This protein binds this small molecule.
Small molecule (SMILES): Cc1cc(CCCCCOc2c(Cl)cc(C3=NCCO3)cc2Cl)on1

Binding-site contacts:
Ligand atom C1C contacts residue LEU103 of chain 51.A at 4.1 Å (hydrophobic).
Ligand atom C2B contacts residue ILE125 of chain 51.A at 3.1 Å (hydrophobic).
Ligand atom C4 contacts residue LEU103 of chain 51.A at 3.4 Å (hydrophobic).
Ligand atom C3 contacts residue LEU103 of chain 51.A at 4.1 Å (hydrophobic).
Ligand atom CL1 contacts residue ILE125 of chain 51.A at 3.5 Å.
Ligand atom CL1 contacts residue ILE239 of chain 51.A at 3.8 Å.
Ligand atom C5A contacts residue TYR145 of chain 51.A at 3.8 Å (hydrophobic).
Ligand atom C6B contacts residue ILE125 of chain 51.A at 3.6 Å (hydrophobic).
Ligand atom N2 contacts residue THR102 of chain 51.A at 4.2 Å.
Ligand atom C31 contacts residue MET195 of chain 51.A at 3.5 Å (hydrophobic).
Ligand atom O1 contacts residue MET217 of chain 51.A at 4.2 Å.
Ligand atom C3B contacts residue ILE125 of chain 51.A at 3.5 Å (hydrophobic).
Ligand atom CL2 contacts residue LEU187 of chain 51.A at 3.9 Å.
Ligand atom C31 contacts residue GLN104 of chain 51.A at 3.6 Å.
Ligand atom N2 contacts residue ASN215 of chain 51.A at 3.7 Å.
Ligand atom CL2 contacts residue TYR147 of chain 51.A at 3.4 Å.
Ligand atom C6B contacts residue ILE184 of chain 51.A at 4.1 Å (hydrophobic).
Ligand atom N3A contacts residue LEU127 of chain 51.A at 4.1 Å.
Ligand atom C5 contacts residue LEU103 of chain 51.A at 3.8 Å (hydrophobic).
Ligand atom O1A contacts residue TYR147 of chain 51.A at 4.0 Å.
Ligand atom C2A contacts residue ILE220 of chain 51.A at 3.8 Å (hydrophobic).
Ligand atom C2C contacts residue MET217 of chain 51.A at 3.7 Å (hydrophobic).
Ligand atom C4B contacts residue ILE125 of chain 51.A at 3.9 Å (hydrophobic).
Ligand atom CL2 contacts residue ILE184 of chain 51.A at 3.9 Å.
Ligand atom C5A contacts residue ILE220 of chain 51.A at 3.9 Å (hydrophobic).
Ligand atom C4A contacts residue LEU127 of chain 51.A at 4.0 Å (hydrophobic).
Ligand atom C5B contacts residue TYR147 of chain 51.A at 3.9 Å (hydrophobic).
Ligand atom C4A contacts residue TYR145 of chain 51.A at 3.3 Å (hydrophobic).
Ligand atom C4C contacts residue MET217 of chain 51.A at 4.2 Å (hydrophobic).
Ligand atom C3B contacts residue ILE220 of chain 51.A at 4.2 Å (hydrophobic).
Ligand atom O1B contacts residue ILE125 of chain 51.A at 3.5 Å.
Ligand atom C2A contacts residue PHE182 of chain 51.A at 4.2 Å (hydrophobic).
Ligand atom C1B contacts residue ILE125 of chain 51.A at 3.1 Å (hydrophobic).
Ligand atom O1A contacts residue ILE220 of chain 51.A at 3.6 Å.
Ligand atom C5A contacts residue MET146 of chain 51.A at 3.7 Å (hydrophobic).
Ligand atom C5A contacts residue TYR147 of chain 51.A at 4.1 Å (hydrophobic).
Ligand atom C5B contacts residue ILE125 of chain 51.A at 3.9 Å (hydrophobic).
Ligand atom N3A contacts residue PHE182 of chain 51.A at 4.0 Å.
Ligand atom C4B contacts residue ILE220 of chain 51.A at 4.0 Å (hydrophobic).
Ligand atom C4A contacts residue ILE220 of chain 51.A at 4.1 Å (hydrophobic).

Sequence of chain 51.A:
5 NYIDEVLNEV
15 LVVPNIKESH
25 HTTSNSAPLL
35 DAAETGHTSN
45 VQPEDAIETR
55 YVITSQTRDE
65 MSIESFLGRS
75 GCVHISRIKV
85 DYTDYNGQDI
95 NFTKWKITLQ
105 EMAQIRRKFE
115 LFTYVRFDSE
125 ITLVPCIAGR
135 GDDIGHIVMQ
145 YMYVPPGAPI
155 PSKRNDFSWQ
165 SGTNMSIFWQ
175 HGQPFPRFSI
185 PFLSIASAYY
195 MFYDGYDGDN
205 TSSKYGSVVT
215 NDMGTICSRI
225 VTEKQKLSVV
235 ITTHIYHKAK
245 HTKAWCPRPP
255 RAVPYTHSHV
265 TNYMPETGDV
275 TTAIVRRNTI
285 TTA